Binding-site contacts:
Ligand atom O3 contacts residue MET204 of chain 2.A at 4.3 Å.
Ligand atom C4 contacts residue TRP238 of chain 2.A at 3.7 Å (hydrophobic).
Ligand atom O4 contacts residue HIS171 of chain 2.A at 2.6 Å (h-bond).
Ligand atom C3 contacts residue TRP238 of chain 2.A at 3.9 Å (hydrophobic).
Ligand atom C6 contacts residue GLU241 of chain 2.A at 3.5 Å.
Ligand atom O6 contacts residue TYR202 of chain 2.A at 4.3 Å.
Ligand atom O6 contacts residue TRP238 of chain 2.A at 3.7 Å.
Ligand atom C2 contacts residue HIS171 of chain 2.A at 3.7 Å.
Ligand atom C5 contacts residue GLU241 of chain 2.A at 4.1 Å.
Ligand atom O6 contacts residue PHE174 of chain 2.A at 3.5 Å.
Ligand atom O5 contacts residue PHE174 of chain 2.A at 4.1 Å.
Ligand atom O1 contacts residue HIS171 of chain 2.A at 3.5 Å.
Ligand atom C3 contacts residue HIS171 of chain 2.A at 4.3 Å.
Ligand atom O3 contacts residue TRP238 of chain 2.A at 4.5 Å.
Ligand atom C6 contacts residue HIS171 of chain 2.A at 4.2 Å.
Ligand atom O4 contacts residue GLU241 of chain 2.A at 2.8 Å (salt-bridge).
Ligand atom C6 contacts residue TRP238 of chain 2.A at 3.4 Å (hydrophobic).
Ligand atom C5 contacts residue TRP238 of chain 2.A at 3.6 Å (hydrophobic).
Ligand atom O1 contacts residue SER173 of chain 2.A at 4.1 Å.
Ligand atom C1 contacts residue HIS171 of chain 2.A at 3.8 Å.
Ligand atom C6 contacts residue PHE174 of chain 2.A at 4.5 Å (hydrophobic).
Ligand atom C5 contacts residue HIS171 of chain 2.A at 3.9 Å.
Ligand atom O5 contacts residue HIS171 of chain 2.A at 3.2 Å (h-bond).
Ligand atom O6 contacts residue THR183 of chain 2.A at 2.6 Å (h-bond).
Ligand atom C4 contacts residue HIS171 of chain 2.A at 3.8 Å.
Ligand atom C6 contacts residue THR183 of chain 2.A at 3.2 Å.
Ligand atom C6 contacts residue TYR202 of chain 2.A at 3.7 Å (hydrophobic).
Ligand atom C4 contacts residue GLU241 of chain 2.A at 3.4 Å.
Ligand atom O3 contacts residue UDP1 of chain 2.B at 3.2 Å (h-bond).

A protein and the small-molecule ligand that binds it are described below.
Small molecule (SMILES): OC[C@H]1O[C@@H](O)[C@H](O)[C@@H](O)[C@H]1O

Sequence of chain 2.A:
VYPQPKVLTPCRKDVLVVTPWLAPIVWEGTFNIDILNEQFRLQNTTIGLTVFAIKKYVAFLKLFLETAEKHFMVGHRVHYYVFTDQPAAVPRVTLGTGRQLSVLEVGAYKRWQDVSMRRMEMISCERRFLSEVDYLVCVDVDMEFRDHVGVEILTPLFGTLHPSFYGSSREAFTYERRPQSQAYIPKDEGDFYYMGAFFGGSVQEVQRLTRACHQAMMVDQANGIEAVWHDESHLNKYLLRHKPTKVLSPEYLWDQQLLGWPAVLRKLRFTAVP